This protein binds this small molecule.
Small molecule (SMILES): N[C@H](CC(=O)O)C(=O)O

Sequence of chain 3.B:
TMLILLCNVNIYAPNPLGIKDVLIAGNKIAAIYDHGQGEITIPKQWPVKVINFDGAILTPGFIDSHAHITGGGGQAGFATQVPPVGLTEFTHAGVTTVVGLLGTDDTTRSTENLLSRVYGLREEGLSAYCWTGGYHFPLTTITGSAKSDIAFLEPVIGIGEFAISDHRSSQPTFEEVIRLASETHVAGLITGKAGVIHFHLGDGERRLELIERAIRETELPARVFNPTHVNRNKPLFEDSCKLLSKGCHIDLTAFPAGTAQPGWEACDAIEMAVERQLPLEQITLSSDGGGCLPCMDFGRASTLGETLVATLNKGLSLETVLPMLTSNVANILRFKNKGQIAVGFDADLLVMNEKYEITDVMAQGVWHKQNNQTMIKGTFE

Binding-site contacts:
Ligand atom OXT contacts residue THR109 of chain 3.B at 3.1 Å (h-bond).
Ligand atom N contacts residue ASP293 of chain 3.B at 3.6 Å.
Ligand atom OD1 contacts residue CYS297 of chain 3.B at 3.5 Å (h-bond).
Ligand atom CG contacts residue CYS297 of chain 3.B at 3.5 Å (hydrophobic).
Ligand atom C contacts residue GLY78 of chain 3.B at 3.8 Å.
Ligand atom N contacts residue CYS297 of chain 3.B at 4.1 Å.
Ligand atom OD1 contacts residue PRO299 of chain 3.B at 3.2 Å.
Ligand atom N contacts residue DLY1 of chain 3.J at 3.1 Å (h-bond).
Ligand atom CG contacts residue TYR140 of chain 3.B at 3.6 Å (hydrophobic).
Ligand atom C contacts residue HIS73 of chain 3.B at 4.1 Å.
Ligand atom O contacts residue GLY77 of chain 3.B at 3.6 Å.
Ligand atom N contacts residue HIS73 of chain 3.B at 3.1 Å (h-bond).
Ligand atom OD1 contacts residue ARG173 of chain 3.B at 2.9 Å (salt-bridge).
Ligand atom CG contacts residue GLN80 of chain 3.B at 3.7 Å.
Ligand atom OD1 contacts residue GLN80 of chain 3.B at 3.4 Å (h-bond).
Ligand atom OXT contacts residue GLY108 of chain 3.B at 3.6 Å.
Ligand atom O contacts residue CYS297 of chain 3.B at 3.1 Å (h-bond).
Ligand atom N contacts residue GLU166 of chain 3.B at 3.4 Å (salt-bridge).
Ligand atom CB contacts residue THR109 of chain 3.B at 3.5 Å.
Ligand atom CA contacts residue CYS297 of chain 3.B at 3.4 Å (hydrophobic).
Ligand atom CG contacts residue ARG173 of chain 3.B at 3.6 Å.
Ligand atom CG contacts residue DLY1 of chain 3.J at 1.4 Å.
Ligand atom C contacts residue GLN80 of chain 3.B at 3.0 Å.
Ligand atom CB contacts residue CYS297 of chain 3.B at 4.1 Å (hydrophobic).
Ligand atom CB contacts residue TYR140 of chain 3.B at 3.3 Å (hydrophobic).
Ligand atom O contacts residue GLY296 of chain 3.B at 3.6 Å.
Ligand atom C contacts residue CYS297 of chain 3.B at 4.1 Å (hydrophobic).
Ligand atom O contacts residue GLN80 of chain 3.B at 3.4 Å (h-bond).
Ligand atom CG contacts residue PRO299 of chain 3.B at 4.1 Å (hydrophobic).
Ligand atom CB contacts residue GLN80 of chain 3.B at 3.2 Å.
Ligand atom OXT contacts residue GLN80 of chain 3.B at 3.0 Å (h-bond).
Ligand atom CA contacts residue HIS73 of chain 3.B at 4.1 Å.
Ligand atom OXT contacts residue HIS73 of chain 3.B at 4.1 Å.
Ligand atom CA contacts residue ZN1 of chain 3.G at 3.8 Å.
Ligand atom CA contacts residue DLY1 of chain 3.J at 3.0 Å.
Ligand atom N contacts residue ZN1 of chain 3.G at 2.5 Å.
Ligand atom CB contacts residue DLY1 of chain 3.J at 2.4 Å.
Ligand atom CA contacts residue GLN80 of chain 3.B at 3.5 Å.
Ligand atom OD1 contacts residue DLY1 of chain 3.J at 2.3 Å (h-bond).
Ligand atom O contacts residue GLY78 of chain 3.B at 2.8 Å (h-bond).